Binding-site contacts:
Ligand atom O4 contacts residue VAL78 of chain 1.B at 3.3 Å (h-bond).
Ligand atom C6 contacts residue SER216 of chain 1.D at 3.7 Å.
Ligand atom C4 contacts residue VAL78 of chain 1.B at 4.2 Å (hydrophobic).
Ligand atom C2 contacts residue ASN214 of chain 1.D at 2.3 Å.
Ligand atom C8 contacts residue ASN214 of chain 1.D at 4.3 Å.
Ligand atom O7 contacts residue ASN214 of chain 1.D at 2.8 Å (h-bond).
Ligand atom N2 contacts residue ASN214 of chain 1.D at 2.8 Å (h-bond).
Ligand atom C3 contacts residue ASN214 of chain 1.D at 3.7 Å.
Ligand atom C1 contacts residue ASN214 of chain 1.D at 1.4 Å.
Ligand atom C7 contacts residue ASN214 of chain 1.D at 3.0 Å.
Ligand atom C1 contacts residue SER216 of chain 1.D at 4.3 Å.
Ligand atom O5 contacts residue SER216 of chain 1.D at 3.2 Å (h-bond).
Ligand atom O6 contacts residue SER216 of chain 1.D at 3.8 Å.
Ligand atom O5 contacts residue ASN214 of chain 1.D at 2.3 Å (h-bond).
Ligand atom C5 contacts residue SER216 of chain 1.D at 4.0 Å.
Ligand atom O7 contacts residue VAL78 of chain 1.B at 4.5 Å.
Ligand atom C5 contacts residue ASN214 of chain 1.D at 3.6 Å.
Ligand atom C4 contacts residue ASN214 of chain 1.D at 4.1 Å.

Sequence of chain 1.D:
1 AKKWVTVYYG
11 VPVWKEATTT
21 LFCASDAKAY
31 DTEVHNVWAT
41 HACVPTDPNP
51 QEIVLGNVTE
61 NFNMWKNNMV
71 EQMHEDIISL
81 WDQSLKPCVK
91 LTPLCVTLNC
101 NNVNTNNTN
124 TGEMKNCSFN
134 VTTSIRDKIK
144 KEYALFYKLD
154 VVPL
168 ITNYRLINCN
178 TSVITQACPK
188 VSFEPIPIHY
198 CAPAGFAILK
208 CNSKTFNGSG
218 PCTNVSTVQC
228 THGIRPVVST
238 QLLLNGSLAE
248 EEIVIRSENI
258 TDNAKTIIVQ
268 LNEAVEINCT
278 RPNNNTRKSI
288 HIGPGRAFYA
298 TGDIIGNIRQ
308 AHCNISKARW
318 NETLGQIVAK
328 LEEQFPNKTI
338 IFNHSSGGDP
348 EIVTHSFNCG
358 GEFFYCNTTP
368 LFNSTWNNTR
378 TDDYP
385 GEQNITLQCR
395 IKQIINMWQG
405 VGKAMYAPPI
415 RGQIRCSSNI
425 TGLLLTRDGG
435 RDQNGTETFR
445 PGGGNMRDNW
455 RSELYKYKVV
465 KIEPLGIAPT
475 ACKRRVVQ

A small-molecule ligand and the protein it binds are described below.
Small molecule (SMILES): CC(=O)N[C@H]1[C@H](O[C@H]2[C@H](O)[C@@H](NC(C)=O)CO[C@@H]2CO)O[C@H](CO)[C@@H](O[C@@H]2O[C@H](CO[C@H]3O[C@H](CO)[C@@H](O)[C@H](O)[C@@H]3O)[C@@H](O)[C@H](O)[C@@H]2O)[C@@H]1O

Sequence of chain 1.B:
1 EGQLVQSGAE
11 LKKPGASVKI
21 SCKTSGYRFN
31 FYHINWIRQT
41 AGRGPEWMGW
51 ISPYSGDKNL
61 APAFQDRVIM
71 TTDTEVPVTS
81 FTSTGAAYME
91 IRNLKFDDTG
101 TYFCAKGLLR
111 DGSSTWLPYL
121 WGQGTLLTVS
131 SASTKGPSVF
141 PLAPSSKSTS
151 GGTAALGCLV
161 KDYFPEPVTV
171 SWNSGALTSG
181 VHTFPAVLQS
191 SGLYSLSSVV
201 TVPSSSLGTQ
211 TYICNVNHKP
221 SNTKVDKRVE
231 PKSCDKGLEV